Sequence of chain 1.EA:
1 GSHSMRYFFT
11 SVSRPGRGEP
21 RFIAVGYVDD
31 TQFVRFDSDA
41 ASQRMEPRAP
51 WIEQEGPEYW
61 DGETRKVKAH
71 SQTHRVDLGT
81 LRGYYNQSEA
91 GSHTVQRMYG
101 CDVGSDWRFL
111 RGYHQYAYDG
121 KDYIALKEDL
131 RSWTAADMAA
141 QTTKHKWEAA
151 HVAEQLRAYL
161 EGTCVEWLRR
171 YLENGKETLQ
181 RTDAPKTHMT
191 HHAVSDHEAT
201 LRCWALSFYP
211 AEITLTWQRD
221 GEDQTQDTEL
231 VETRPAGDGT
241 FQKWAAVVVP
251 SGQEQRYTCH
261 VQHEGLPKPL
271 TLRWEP

This protein binds this small molecule.
Small molecule (SMILES): CC[C@H](C)[C@H](NC(=O)[C@H](CC1=CN=C2C=CC=CC12)NC(=O)[C@H](CCSC)NC(=O)[C@H](CC(C)C)NC(=O)[C@H](CC(C)C)NC(=O)[C@@H](N)Cc1ccc(O)cc1)C(=O)N[C@H](C(=O)N[C@@H](CCC(N)=O)C(=O)N[C@H](C(=O)O)C(C)C)[C@@H](C)O

Binding-site contacts:
Ligand atom CD2 contacts residue LYS66 of chain 1.EA at 3.2 Å.
Ligand atom O contacts residue TYR159 of chain 1.EA at 3.3 Å.
Ligand atom CZ contacts residue LYS66 of chain 1.EA at 3.0 Å.
Ligand atom CA contacts residue GOL1 of chain 1.EC at 3.1 Å.
Ligand atom CA contacts residue ASP77 of chain 1.EA at 3.5 Å.
Ligand atom O contacts residue THR73 of chain 1.EA at 2.7 Å (h-bond).
Ligand atom N contacts residue TYR171 of chain 1.EA at 3.0 Å (h-bond).
Ligand atom CD1 contacts residue MET45 of chain 1.EA at 3.4 Å (hydrophobic).
Ligand atom O contacts residue LYS66 of chain 1.EA at 3.1 Å (salt-bridge).
Ligand atom OXT contacts residue TYR84 of chain 1.EA at 3.1 Å (h-bond).
Ligand atom C contacts residue LYS146 of chain 1.EA at 3.4 Å.
Ligand atom O contacts residue ASP77 of chain 1.EA at 3.2 Å (salt-bridge).
Ligand atom CB contacts residue TRP167 of chain 1.EA at 3.4 Å (hydrophobic).
Ligand atom N contacts residue TYR99 of chain 1.EA at 3.3 Å (h-bond).
Ligand atom N contacts residue GLU63 of chain 1.EA at 3.0 Å (salt-bridge).
Ligand atom CD1 contacts residue LYS66 of chain 1.EA at 3.5 Å.
Ligand atom OXT contacts residue THR143 of chain 1.EA at 3.3 Å (h-bond).
Ligand atom N contacts residue TYR7 of chain 1.EA at 2.9 Å (h-bond).
Ligand atom O contacts residue TYR159 of chain 1.EA at 2.4 Å (h-bond).
Ligand atom CG contacts residue LYS66 of chain 1.EA at 3.5 Å.
Ligand atom CD1 contacts residue HIS70 of chain 1.EA at 3.3 Å.
Ligand atom OXT contacts residue LYS146 of chain 1.EA at 3.2 Å (salt-bridge).
Ligand atom O contacts residue LYS146 of chain 1.EA at 3.3 Å (salt-bridge).
Ligand atom CD2 contacts residue TYR7 of chain 1.EA at 3.4 Å (hydrophobic).
Ligand atom O contacts residue HIS70 of chain 1.EA at 3.3 Å.
Ligand atom N contacts residue GOL1 of chain 1.EC at 2.8 Å (h-bond).
Ligand atom CE2 contacts residue LYS66 of chain 1.EA at 3.0 Å.
Ligand atom C contacts residue ASP77 of chain 1.EA at 3.4 Å.
Ligand atom O contacts residue LYS146 of chain 1.EA at 2.9 Å (salt-bridge).
Ligand atom CA contacts residue ASP77 of chain 1.EA at 3.4 Å.
Ligand atom CG2 contacts residue THR143 of chain 1.EA at 3.3 Å.
Ligand atom CD1 contacts residue ARG97 of chain 1.EA at 3.4 Å.
Ligand atom O contacts residue GOL1 of chain 1.EC at 2.8 Å (h-bond).
Ligand atom CG2 contacts residue TYR123 of chain 1.EA at 3.3 Å (hydrophobic).
Ligand atom N contacts residue ASP77 of chain 1.EA at 2.7 Å (salt-bridge).
Ligand atom CB contacts residue ASP77 of chain 1.EA at 3.4 Å.
Ligand atom CE1 contacts residue LYS66 of chain 1.EA at 3.3 Å.
Ligand atom N contacts residue LYS66 of chain 1.EA at 3.3 Å (salt-bridge).
Ligand atom CG1 contacts residue ASP77 of chain 1.EA at 3.2 Å.
Ligand atom C contacts residue GOL1 of chain 1.EC at 3.4 Å.